This small molecule binds to this protein.
Small molecule (SMILES): CC(C)N(Cc1ccccc1OCCCCCC(=O)O)C(=O)c1ccc(-c2ccccc2)cc1

Binding-site contacts:
Ligand atom O1 contacts residue TYR268 of chain 1.A at 2.8 Å (h-bond).
Ligand atom C1 contacts residue ILE159 of chain 1.A at 3.8 Å (hydrophobic).
Ligand atom C12 contacts residue TYR268 of chain 1.A at 3.0 Å (hydrophobic).
Ligand atom C25 contacts residue VAL136 of chain 1.A at 3.9 Å (hydrophobic).
Ligand atom C11 contacts residue LEU264 of chain 1.A at 3.7 Å (hydrophobic).
Ligand atom C2 contacts residue LYS162 of chain 1.A at 3.6 Å.
Ligand atom C19 contacts residue THR83 of chain 1.A at 3.5 Å.
Ligand atom C12 contacts residue HIS244 of chain 1.A at 3.7 Å.
Ligand atom C18 contacts residue LEU134 of chain 1.A at 3.7 Å (hydrophobic).
Ligand atom O1 contacts residue HIS118 of chain 1.A at 3.0 Å (h-bond).
Ligand atom C8 contacts residue CYS80 of chain 1.A at 3.8 Å (hydrophobic).
Ligand atom C28 contacts residue VAL143 of chain 1.A at 3.8 Å (hydrophobic).
Ligand atom C26 contacts residue TRP59 of chain 1.A at 3.7 Å (hydrophobic).
Ligand atom C14 contacts residue THR84 of chain 1.A at 3.8 Å.
Ligand atom C22 contacts residue CYS80 of chain 1.A at 3.9 Å (hydrophobic).
Ligand atom O2 contacts residue LEU264 of chain 1.A at 3.4 Å.
Ligand atom O3 contacts residue PGO1 of chain 1.H at 3.8 Å.
Ligand atom C14 contacts residue THR83 of chain 1.A at 3.8 Å.
Ligand atom C11 contacts residue THR84 of chain 1.A at 3.6 Å.
Ligand atom C4 contacts residue LEU125 of chain 1.A at 3.9 Å (hydrophobic).
Ligand atom C2 contacts residue ILE159 of chain 1.A at 3.6 Å (hydrophobic).
Ligand atom C27 contacts residue LEU50 of chain 1.A at 3.9 Å (hydrophobic).
Ligand atom C27 contacts residue VAL143 of chain 1.A at 3.9 Å (hydrophobic).
Ligand atom C20 contacts residue ARG79 of chain 1.A at 3.9 Å.
Ligand atom C12 contacts residue LEU264 of chain 1.A at 3.6 Å (hydrophobic).
Ligand atom C6 contacts residue CYS80 of chain 1.A at 3.8 Å (hydrophobic).
Ligand atom C3 contacts residue LEU125 of chain 1.A at 3.6 Å (hydrophobic).
Ligand atom C10 contacts residue PHE77 of chain 1.A at 3.9 Å (hydrophobic).
Ligand atom C21 contacts residue VAL136 of chain 1.A at 3.7 Å (hydrophobic).
Ligand atom O3 contacts residue THR83 of chain 1.A at 3.7 Å.
Ligand atom O2 contacts residue TYR268 of chain 1.A at 2.6 Å (h-bond).
Ligand atom C24 contacts residue VAL143 of chain 1.A at 3.9 Å (hydrophobic).
Ligand atom C15 contacts residue ILE121 of chain 1.A at 3.8 Å (hydrophobic).
Ligand atom C25 contacts residue ARG79 of chain 1.A at 3.8 Å.
Ligand atom O2 contacts residue MET248 of chain 1.A at 3.3 Å.
Ligand atom O1 contacts residue HIS244 of chain 1.A at 3.0 Å (h-bond).
Ligand atom O contacts residue CYS80 of chain 1.A at 3.7 Å.
Ligand atom C11 contacts residue GLN81 of chain 1.A at 3.9 Å.
Ligand atom C24 contacts residue VAL76 of chain 1.A at 3.6 Å (hydrophobic).
Ligand atom C28 contacts residue VAL76 of chain 1.A at 3.7 Å (hydrophobic).

Sequence of chain 1.A:
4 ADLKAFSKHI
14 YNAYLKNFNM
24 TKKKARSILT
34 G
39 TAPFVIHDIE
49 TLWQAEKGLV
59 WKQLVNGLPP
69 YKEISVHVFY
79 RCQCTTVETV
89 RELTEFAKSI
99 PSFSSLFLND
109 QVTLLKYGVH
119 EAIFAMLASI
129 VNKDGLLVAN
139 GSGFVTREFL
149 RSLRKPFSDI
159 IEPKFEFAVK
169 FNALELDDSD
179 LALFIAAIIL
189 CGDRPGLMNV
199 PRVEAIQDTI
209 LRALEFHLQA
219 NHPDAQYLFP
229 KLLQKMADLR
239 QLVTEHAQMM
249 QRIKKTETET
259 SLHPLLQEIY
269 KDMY